Sequence of chain 1.A:
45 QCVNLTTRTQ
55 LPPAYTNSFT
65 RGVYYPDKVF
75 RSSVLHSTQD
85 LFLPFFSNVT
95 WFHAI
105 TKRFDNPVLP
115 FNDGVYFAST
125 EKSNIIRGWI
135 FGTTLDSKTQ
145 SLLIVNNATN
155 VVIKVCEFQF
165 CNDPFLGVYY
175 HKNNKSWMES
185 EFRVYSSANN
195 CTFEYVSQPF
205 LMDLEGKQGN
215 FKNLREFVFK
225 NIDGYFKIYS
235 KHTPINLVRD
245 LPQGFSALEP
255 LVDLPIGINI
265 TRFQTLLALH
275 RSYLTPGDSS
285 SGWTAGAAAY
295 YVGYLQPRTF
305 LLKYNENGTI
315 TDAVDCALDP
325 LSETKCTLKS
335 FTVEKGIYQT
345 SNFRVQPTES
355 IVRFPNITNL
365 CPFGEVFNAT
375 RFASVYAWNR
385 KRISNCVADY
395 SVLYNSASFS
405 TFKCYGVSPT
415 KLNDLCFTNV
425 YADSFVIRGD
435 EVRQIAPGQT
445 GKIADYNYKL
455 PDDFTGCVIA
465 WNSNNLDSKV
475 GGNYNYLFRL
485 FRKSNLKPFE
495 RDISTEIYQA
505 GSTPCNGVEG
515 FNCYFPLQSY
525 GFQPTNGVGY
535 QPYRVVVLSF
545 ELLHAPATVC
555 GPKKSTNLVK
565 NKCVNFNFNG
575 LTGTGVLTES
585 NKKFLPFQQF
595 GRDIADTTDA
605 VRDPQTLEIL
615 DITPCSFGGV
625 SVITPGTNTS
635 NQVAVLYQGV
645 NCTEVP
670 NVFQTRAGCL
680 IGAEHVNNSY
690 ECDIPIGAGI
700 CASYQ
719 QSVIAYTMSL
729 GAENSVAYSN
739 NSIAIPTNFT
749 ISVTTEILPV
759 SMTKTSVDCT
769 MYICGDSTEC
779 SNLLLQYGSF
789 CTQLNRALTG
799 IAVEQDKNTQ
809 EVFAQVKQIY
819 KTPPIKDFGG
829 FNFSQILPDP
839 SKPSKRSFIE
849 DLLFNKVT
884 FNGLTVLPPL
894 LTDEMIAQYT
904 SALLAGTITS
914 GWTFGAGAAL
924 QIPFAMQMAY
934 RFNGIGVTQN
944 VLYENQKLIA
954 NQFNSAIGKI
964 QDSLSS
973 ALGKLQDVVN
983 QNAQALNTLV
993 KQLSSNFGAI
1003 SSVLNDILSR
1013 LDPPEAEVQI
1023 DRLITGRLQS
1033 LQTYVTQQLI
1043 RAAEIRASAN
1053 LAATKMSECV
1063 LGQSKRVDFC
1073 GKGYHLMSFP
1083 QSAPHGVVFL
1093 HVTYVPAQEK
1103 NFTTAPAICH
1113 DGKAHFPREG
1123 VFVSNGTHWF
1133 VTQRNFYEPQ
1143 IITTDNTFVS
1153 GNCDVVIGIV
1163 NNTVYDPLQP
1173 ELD

Binding-site contacts:
Ligand atom O7 contacts residue ASN48 of chain 1.A at 3.8 Å.
Ligand atom C8 contacts residue ASN48 of chain 1.A at 3.5 Å.
Ligand atom C4 contacts residue ASN48 of chain 1.A at 4.2 Å.
Ligand atom O7 contacts residue VAL47 of chain 1.A at 3.7 Å.
Ligand atom C3 contacts residue ASN48 of chain 1.A at 3.8 Å.
Ligand atom N2 contacts residue CYS46 of chain 1.A at 4.5 Å.
Ligand atom C2 contacts residue ASN48 of chain 1.A at 2.5 Å.
Ligand atom C7 contacts residue ASN48 of chain 1.A at 3.4 Å.
Ligand atom N2 contacts residue ASN48 of chain 1.A at 2.9 Å (h-bond).
Ligand atom C1 contacts residue ASN48 of chain 1.A at 1.4 Å.
Ligand atom C7 contacts residue CYS46 of chain 1.A at 4.0 Å (hydrophobic).
Ligand atom O5 contacts residue ASN48 of chain 1.A at 2.4 Å (h-bond).
Ligand atom O5 contacts residue ASN166 of chain 1.A at 4.0 Å.
Ligand atom C5 contacts residue ASN166 of chain 1.A at 4.5 Å.
Ligand atom C1 contacts residue ASN166 of chain 1.A at 3.8 Å.
Ligand atom C5 contacts residue ASN48 of chain 1.A at 3.7 Å.
Ligand atom O7 contacts residue CYS46 of chain 1.A at 3.0 Å (h-bond).

A small-molecule ligand and the protein it binds are described below.
Small molecule (SMILES): CC(=O)N[C@@H]1[C@@H](O)[C@H](O)[C@@H](CO)O[C@H]1O